Sequence of chain 5.C:
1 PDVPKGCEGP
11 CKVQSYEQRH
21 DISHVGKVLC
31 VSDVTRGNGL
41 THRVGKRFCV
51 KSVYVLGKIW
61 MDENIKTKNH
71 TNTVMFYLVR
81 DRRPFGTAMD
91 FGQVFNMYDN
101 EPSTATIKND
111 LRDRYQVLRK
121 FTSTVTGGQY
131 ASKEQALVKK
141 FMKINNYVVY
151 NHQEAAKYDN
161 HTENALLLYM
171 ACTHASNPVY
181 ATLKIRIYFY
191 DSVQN

Sequence of chain 1.E:
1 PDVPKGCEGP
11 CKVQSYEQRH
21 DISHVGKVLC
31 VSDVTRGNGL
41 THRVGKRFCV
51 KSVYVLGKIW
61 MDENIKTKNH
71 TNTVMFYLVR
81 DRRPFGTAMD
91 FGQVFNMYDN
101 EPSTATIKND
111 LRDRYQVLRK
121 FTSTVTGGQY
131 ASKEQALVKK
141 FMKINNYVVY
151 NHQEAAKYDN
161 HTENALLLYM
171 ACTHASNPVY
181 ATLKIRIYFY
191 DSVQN

Binding-site contacts:
Ligand atom C2 contacts residue PHE141 of chain 5.C at 3.5 Å (hydrophobic).
Ligand atom O5' contacts residue ARG112 of chain 5.K at 3.2 Å.
Ligand atom C2' contacts residue CYS11 of chain 5.C at 3.5 Å (hydrophobic).
Ligand atom O3' contacts residue LEU118 of chain 5.K at 3.5 Å (h-bond).
Ligand atom C5' contacts residue ARG112 of chain 5.K at 3.7 Å.
Ligand atom OP1 contacts residue VAL117 of chain 5.K at 3.6 Å.
Ligand atom N6 contacts residue PHE141 of chain 5.C at 3.4 Å.
Ligand atom O3' contacts residue ARG82 of chain 5.K at 3.1 Å (salt-bridge).
Ligand atom OP2 contacts residue ARG186 of chain 5.C at 3.0 Å (salt-bridge).
Ligand atom OP1 contacts residue LYS120 of chain 5.K at 3.0 Å (salt-bridge).
Ligand atom P contacts residue ARG82 of chain 5.K at 3.7 Å.
Ligand atom C4' contacts residue ARG82 of chain 5.K at 3.7 Å.
Ligand atom C2' contacts residue TYR188 of chain 5.C at 3.1 Å (hydrophobic).
Ligand atom C4' contacts residue ARG80 of chain 5.K at 3.5 Å.
Ligand atom C4 contacts residue PHE141 of chain 5.C at 3.5 Å (hydrophobic).
Ligand atom OP2 contacts residue TYR54 of chain 5.C at 2.7 Å (h-bond).
Ligand atom OP1 contacts residue ARG82 of chain 5.K at 3.0 Å (salt-bridge).
Ligand atom OP2 contacts residue TYR188 of chain 5.C at 2.7 Å (h-bond).
Ligand atom O3' contacts residue TYR188 of chain 5.C at 3.0 Å (h-bond).
Ligand atom N1 contacts residue PHE141 of chain 5.C at 3.4 Å.
Ligand atom OP1 contacts residue ASP113 of chain 5.K at 2.9 Å (salt-bridge).
Ligand atom C6 contacts residue CYS11 of chain 5.C at 3.7 Å (hydrophobic).
Ligand atom C5 contacts residue ASP2 of chain 5.C at 3.7 Å.
Ligand atom C5' contacts residue ARG82 of chain 5.K at 3.7 Å.
Ligand atom N4 contacts residue LYS51 of chain 5.C at 3.4 Å.
Ligand atom OP2 contacts residue LYS120 of chain 5.K at 2.9 Å (salt-bridge).
Ligand atom OP1 contacts residue ARG112 of chain 5.K at 2.7 Å (salt-bridge).
Ligand atom P contacts residue TYR188 of chain 5.C at 3.5 Å.
Ligand atom N7 contacts residue PHE141 of chain 5.C at 3.5 Å.
Ligand atom O2 contacts residue TYR188 of chain 5.C at 3.0 Å.
Ligand atom C6 contacts residue PHE141 of chain 5.C at 3.4 Å (hydrophobic).
Ligand atom C3' contacts residue TYR188 of chain 5.C at 3.2 Å (hydrophobic).
Ligand atom OP2 contacts residue ASN195 of chain 1.E at 3.1 Å (h-bond).
Ligand atom O4' contacts residue ARG80 of chain 5.K at 3.1 Å (salt-bridge).
Ligand atom O3' contacts residue ARG119 of chain 5.K at 3.7 Å.
Ligand atom C5' contacts residue ARG47 of chain 1.E at 3.5 Å.
Ligand atom OP1 contacts residue ARG119 of chain 5.K at 3.5 Å.
Ligand atom C5 contacts residue PHE141 of chain 5.C at 3.3 Å (hydrophobic).
Ligand atom OP2 contacts residue ARG47 of chain 1.E at 2.5 Å (salt-bridge).
Ligand atom N3 contacts residue PHE141 of chain 5.C at 3.7 Å.

Sequence of chain 5.K:
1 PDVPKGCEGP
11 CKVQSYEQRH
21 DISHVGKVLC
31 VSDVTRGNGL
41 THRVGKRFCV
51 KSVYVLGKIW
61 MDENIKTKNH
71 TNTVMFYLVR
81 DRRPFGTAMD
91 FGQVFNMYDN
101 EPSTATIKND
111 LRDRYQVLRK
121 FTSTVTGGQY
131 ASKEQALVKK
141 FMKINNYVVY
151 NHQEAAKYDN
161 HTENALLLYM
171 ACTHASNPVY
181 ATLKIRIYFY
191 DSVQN

The small molecule below binds the protein below.
Small molecule (SMILES): Nc1ccn([C@H]2C[C@H](O[P](=O)(O)OC[C@H]3O[C@@H](n4ccc(N)nc4=O)C[C@@H]3O[P](=O)(O)OC[C@H]3O[C@@H](n4cnc5c(N)ncnc54)C[C@@H]3O[P](=O)(O)OC[C@H]3O[C@@H](n4ccc(N)nc4=O)C[C@@H]3O)[C@@H](CO[P](=O)(O)O[C@H]3C[C@H](n4cnc5c(N)ncnc54)O[C@@H]3CO[P](=O)(O)O[C@H]3C[C@H](n4cnc5c(N)ncnc54)O[C@@H]3CO[P](=O)(O)O[C@H]3C[C@H](n4ccc(N)nc4=O)O[C@@H]3COP(=O)=O)O2)c(=O)n1